Sequence of chain 2.B:
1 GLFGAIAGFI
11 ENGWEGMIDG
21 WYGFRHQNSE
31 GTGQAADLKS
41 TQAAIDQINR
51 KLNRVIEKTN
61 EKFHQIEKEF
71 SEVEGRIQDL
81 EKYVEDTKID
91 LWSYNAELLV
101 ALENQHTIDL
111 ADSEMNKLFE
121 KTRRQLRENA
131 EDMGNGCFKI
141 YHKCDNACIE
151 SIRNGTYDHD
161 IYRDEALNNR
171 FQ

Sequence of chain 1.C:
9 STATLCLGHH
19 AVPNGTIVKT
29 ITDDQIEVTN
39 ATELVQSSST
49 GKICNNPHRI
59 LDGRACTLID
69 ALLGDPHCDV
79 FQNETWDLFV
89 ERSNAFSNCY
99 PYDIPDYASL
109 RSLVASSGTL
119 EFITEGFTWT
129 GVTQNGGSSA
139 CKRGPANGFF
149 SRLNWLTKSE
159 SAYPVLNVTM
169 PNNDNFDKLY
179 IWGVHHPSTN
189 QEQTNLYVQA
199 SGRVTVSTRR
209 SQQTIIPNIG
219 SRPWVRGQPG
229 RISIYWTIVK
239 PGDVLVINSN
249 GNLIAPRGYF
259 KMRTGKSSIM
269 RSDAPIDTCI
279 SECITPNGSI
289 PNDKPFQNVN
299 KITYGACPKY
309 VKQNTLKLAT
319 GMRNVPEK

Binding-site contacts:
Ligand atom C5 contacts residue TRP222 of chain 1.A at 4.2 Å (hydrophobic).
Ligand atom C8 contacts residue THR167 of chain 1.C at 3.8 Å.
Ligand atom C1 contacts residue SER219 of chain 1.A at 4.2 Å.
Ligand atom C8 contacts residue PRO221 of chain 1.A at 4.5 Å (hydrophobic).
Ligand atom C6 contacts residue THR167 of chain 1.C at 2.9 Å.
Ligand atom C3 contacts residue ASN165 of chain 1.C at 3.8 Å.
Ligand atom O7 contacts residue TRP222 of chain 1.A at 2.8 Å (h-bond).
Ligand atom O6 contacts residue TRP222 of chain 1.A at 4.0 Å.
Ligand atom C4 contacts residue TRP222 of chain 1.A at 3.9 Å (hydrophobic).
Ligand atom N2 contacts residue SER219 of chain 1.A at 3.4 Å (h-bond).
Ligand atom C6 contacts residue GLN172 of chain 2.B at 4.4 Å.
Ligand atom C6 contacts residue TRP222 of chain 1.A at 4.0 Å (hydrophobic).
Ligand atom C6 contacts residue VAL244 of chain 1.C at 4.3 Å (hydrophobic).
Ligand atom C2 contacts residue ASN165 of chain 1.C at 2.4 Å.
Ligand atom O2 contacts residue GLN172 of chain 2.B at 4.3 Å.
Ligand atom O6 contacts residue THR167 of chain 1.C at 2.5 Å (h-bond).
Ligand atom C7 contacts residue PRO221 of chain 1.A at 4.4 Å (hydrophobic).
Ligand atom O5 contacts residue ASN165 of chain 1.C at 2.3 Å (h-bond).
Ligand atom C7 contacts residue ASN165 of chain 1.C at 3.9 Å.
Ligand atom C7 contacts residue SER219 of chain 1.A at 4.0 Å.
Ligand atom O7 contacts residue PRO221 of chain 1.A at 3.5 Å.
Ligand atom O7 contacts residue ARG220 of chain 1.A at 4.4 Å.
Ligand atom C2 contacts residue TRP222 of chain 1.A at 3.8 Å (hydrophobic).
Ligand atom C5 contacts residue ASN165 of chain 1.C at 3.6 Å.
Ligand atom C7 contacts residue TRP222 of chain 1.A at 4.0 Å (hydrophobic).
Ligand atom C5 contacts residue THR167 of chain 1.C at 3.9 Å.
Ligand atom C8 contacts residue SER219 of chain 1.A at 3.8 Å.
Ligand atom O4 contacts residue TRP222 of chain 1.A at 3.9 Å.
Ligand atom C1 contacts residue TRP222 of chain 1.A at 4.1 Å (hydrophobic).
Ligand atom O7 contacts residue ASN165 of chain 1.C at 4.1 Å.
Ligand atom N2 contacts residue ASN165 of chain 1.C at 2.8 Å (h-bond).
Ligand atom C3 contacts residue TRP222 of chain 1.A at 4.2 Å (hydrophobic).
Ligand atom C8 contacts residue VAL242 of chain 1.C at 4.0 Å (hydrophobic).
Ligand atom O3 contacts residue TRP222 of chain 1.A at 3.7 Å.
Ligand atom C1 contacts residue ASN165 of chain 1.C at 1.4 Å.
Ligand atom C4 contacts residue ASN165 of chain 1.C at 4.2 Å.
Ligand atom C2 contacts residue SER219 of chain 1.A at 4.4 Å.
Ligand atom O5 contacts residue THR167 of chain 1.C at 3.6 Å (h-bond).
Ligand atom O5 contacts residue TRP222 of chain 1.A at 3.7 Å.
Ligand atom C1 contacts residue TRP222 of chain 1.A at 4.0 Å (hydrophobic).

A small-molecule ligand and the protein it binds are described below.
Small molecule (SMILES): CC(=O)N[C@H]1[C@H](O[C@H]2[C@H](O)[C@@H](NC(C)=O)CO[C@@H]2CO)O[C@H](CO)[C@@H](O[C@@H]2O[C@H](CO)[C@@H](O)[C@H](O[C@H]3O[C@H](CO)[C@@H](O)[C@H](O)[C@@H]3O)[C@@H]2O)[C@@H]1O

Sequence of chain 1.A:
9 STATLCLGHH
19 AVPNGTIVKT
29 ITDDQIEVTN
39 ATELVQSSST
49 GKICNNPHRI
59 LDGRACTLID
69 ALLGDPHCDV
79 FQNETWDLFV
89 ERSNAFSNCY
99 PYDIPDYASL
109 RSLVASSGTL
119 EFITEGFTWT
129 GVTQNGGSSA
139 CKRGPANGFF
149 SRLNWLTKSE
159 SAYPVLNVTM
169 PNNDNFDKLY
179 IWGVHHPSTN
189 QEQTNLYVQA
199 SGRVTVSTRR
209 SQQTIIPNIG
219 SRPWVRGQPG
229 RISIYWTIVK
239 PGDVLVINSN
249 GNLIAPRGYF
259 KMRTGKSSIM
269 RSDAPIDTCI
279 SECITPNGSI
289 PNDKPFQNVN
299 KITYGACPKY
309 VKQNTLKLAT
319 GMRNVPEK